Sequence of chain 3.A:
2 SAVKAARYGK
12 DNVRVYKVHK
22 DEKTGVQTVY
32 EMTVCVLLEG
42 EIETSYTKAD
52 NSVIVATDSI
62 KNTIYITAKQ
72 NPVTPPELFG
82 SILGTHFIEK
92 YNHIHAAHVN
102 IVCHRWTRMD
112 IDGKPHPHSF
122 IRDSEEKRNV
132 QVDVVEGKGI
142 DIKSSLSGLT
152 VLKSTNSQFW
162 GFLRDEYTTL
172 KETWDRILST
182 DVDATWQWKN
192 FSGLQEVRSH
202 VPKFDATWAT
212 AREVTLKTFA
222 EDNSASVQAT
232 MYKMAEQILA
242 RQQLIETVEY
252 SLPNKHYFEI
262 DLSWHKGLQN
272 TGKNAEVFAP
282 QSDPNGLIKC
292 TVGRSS

The small molecule below binds the protein below.
Small molecule (SMILES): O=c1[nH]c(=O)c2nn[nH]c2[nH]1

Sequence of chain 4.A:
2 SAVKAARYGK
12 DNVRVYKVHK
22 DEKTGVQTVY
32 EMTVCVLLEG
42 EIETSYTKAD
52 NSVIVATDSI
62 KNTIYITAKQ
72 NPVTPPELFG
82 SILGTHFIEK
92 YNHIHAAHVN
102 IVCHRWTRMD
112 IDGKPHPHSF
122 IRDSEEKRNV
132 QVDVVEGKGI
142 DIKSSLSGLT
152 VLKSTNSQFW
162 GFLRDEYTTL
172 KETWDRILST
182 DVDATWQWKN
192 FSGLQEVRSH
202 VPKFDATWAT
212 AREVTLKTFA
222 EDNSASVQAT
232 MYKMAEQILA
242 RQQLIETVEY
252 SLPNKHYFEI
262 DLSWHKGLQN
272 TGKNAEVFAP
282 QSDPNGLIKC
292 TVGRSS

Binding-site contacts:
Ligand atom O2 contacts residue VAL228 of chain 4.A at 2.9 Å (h-bond).
Ligand atom O6 contacts residue TYR9 of chain 3.A at 3.7 Å.
Ligand atom N7 contacts residue PHE160 of chain 4.A at 3.6 Å.
Ligand atom O2 contacts residue ARG177 of chain 4.A at 2.8 Å (salt-bridge).
Ligand atom N8 contacts residue PHE160 of chain 4.A at 3.6 Å.
Ligand atom O6 contacts residue GLN229 of chain 4.A at 2.8 Å (h-bond).
Ligand atom N8 contacts residue ASP59 of chain 3.A at 3.8 Å.
Ligand atom N7 contacts residue THR58 of chain 3.A at 2.8 Å (h-bond).
Ligand atom N8 contacts residue THR58 of chain 3.A at 3.2 Å (h-bond).
Ligand atom C2 contacts residue VAL228 of chain 4.A at 4.0 Å (hydrophobic).
Ligand atom N3 contacts residue ARG177 of chain 4.A at 3.0 Å (salt-bridge).
Ligand atom C6 contacts residue GLN229 of chain 4.A at 3.7 Å.
Ligand atom C4 contacts residue ARG177 of chain 4.A at 3.8 Å.
Ligand atom N9 contacts residue THR58 of chain 3.A at 3.9 Å.
Ligand atom N9 contacts residue ARG177 of chain 4.A at 4.0 Å.
Ligand atom C6 contacts residue PHE160 of chain 4.A at 3.4 Å (hydrophobic).
Ligand atom C5 contacts residue THR58 of chain 3.A at 3.9 Å.
Ligand atom N9 contacts residue LEU171 of chain 4.A at 4.0 Å.
Ligand atom C2 contacts residue GLN229 of chain 4.A at 3.8 Å.
Ligand atom N8 contacts residue LEU171 of chain 4.A at 3.8 Å.
Ligand atom N1 contacts residue GLN229 of chain 4.A at 3.0 Å (h-bond).
Ligand atom C2 contacts residue ARG177 of chain 4.A at 3.5 Å.
Ligand atom O2 contacts residue PHE160 of chain 4.A at 3.9 Å.
Ligand atom N9 contacts residue PHE160 of chain 4.A at 3.5 Å.
Ligand atom O6 contacts residue ILE55 of chain 3.A at 3.5 Å.
Ligand atom N1 contacts residue PHE160 of chain 4.A at 3.6 Å.
Ligand atom O6 contacts residue PHE160 of chain 4.A at 3.9 Å.
Ligand atom N3 contacts residue PHE160 of chain 4.A at 3.6 Å.
Ligand atom C5 contacts residue PHE160 of chain 4.A at 3.3 Å (hydrophobic).
Ligand atom C4 contacts residue PHE160 of chain 4.A at 3.4 Å (hydrophobic).
Ligand atom N8 contacts residue ALA57 of chain 3.A at 3.8 Å.
Ligand atom O2 contacts residue SER227 of chain 4.A at 3.5 Å.
Ligand atom N3 contacts residue ASN255 of chain 4.A at 3.3 Å (h-bond).
Ligand atom C4 contacts residue ASN255 of chain 4.A at 3.9 Å.
Ligand atom C2 contacts residue PHE160 of chain 4.A at 3.6 Å (hydrophobic).
Ligand atom O6 contacts residue THR58 of chain 3.A at 3.8 Å.
Ligand atom O2 contacts residue GLN229 of chain 4.A at 3.8 Å.
Ligand atom O2 contacts residue ASN255 of chain 4.A at 4.0 Å.
Ligand atom C2 contacts residue ASN255 of chain 4.A at 3.9 Å.
Ligand atom N7 contacts residue ALA57 of chain 3.A at 3.5 Å.